The small molecule below binds the protein below.
Small molecule (SMILES): CCCCCC(=O)N[C@@H](Cc1c[nH]c2ccccc12)C(=O)N[C@@H](Cc1c[nH]c2ccccc12)C(=O)N[C@@H](Cc1ccccc1)[C@]1(C)O[C@H](C)[C@@H](C=O)N[C@]1(C)CO

Sequence of chain 1.J:
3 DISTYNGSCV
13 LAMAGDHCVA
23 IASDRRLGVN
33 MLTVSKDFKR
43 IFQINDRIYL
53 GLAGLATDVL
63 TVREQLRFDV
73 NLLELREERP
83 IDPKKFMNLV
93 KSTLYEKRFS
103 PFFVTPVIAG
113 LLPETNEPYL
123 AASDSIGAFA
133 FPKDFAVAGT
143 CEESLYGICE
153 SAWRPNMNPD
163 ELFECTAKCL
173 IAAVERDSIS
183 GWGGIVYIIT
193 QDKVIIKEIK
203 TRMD

Binding-site contacts:
Ligand atom CA2 contacts residue ASP126 of chain 1.J at 3.1 Å.
Ligand atom C61 contacts residue ARG100 of chain 1.J at 3.1 Å.
Ligand atom C48 contacts residue THR1 of chain 1.I at 2.9 Å.
Ligand atom N1 contacts residue THR20 of chain 1.I at 2.9 Å (h-bond).
Ligand atom CE3 contacts residue ALA130 of chain 1.J at 2.9 Å (hydrophobic).
Ligand atom O contacts residue ALA48 of chain 1.I at 2.6 Å (h-bond).
Ligand atom C41 contacts residue ALA48 of chain 1.I at 3.2 Å (hydrophobic).
Ligand atom C37 contacts residue GLY46 of chain 1.I at 3.2 Å.
Ligand atom C50 contacts residue THR1 of chain 1.I at 2.2 Å.
Ligand atom C51 contacts residue THR1 of chain 1.I at 1.4 Å.
Ligand atom C1 contacts residue GLY46 of chain 1.I at 3.1 Å.
Ligand atom C54 contacts residue GLY167 of chain 1.I at 3.3 Å.
Ligand atom CZ3 contacts residue ALA124 of chain 1.J at 3.3 Å (hydrophobic).
Ligand atom CZ3 contacts residue ALA130 of chain 1.J at 2.9 Å (hydrophobic).
Ligand atom N53 contacts residue SER128 of chain 1.I at 3.2 Å (h-bond).
Ligand atom C49 contacts residue ASP16 of chain 1.I at 3.0 Å.
Ligand atom C51 contacts residue SER168 of chain 1.I at 3.1 Å.
Ligand atom O52 contacts residue THR1 of chain 1.I at 2.4 Å (h-bond).
Ligand atom C8 contacts residue GLN94 of chain 1.I at 2.9 Å.
Ligand atom CA1 contacts residue GLY46 of chain 1.I at 3.2 Å.
Ligand atom N contacts residue ASP126 of chain 1.J at 2.7 Å (salt-bridge).
Ligand atom C46 contacts residue GLY46 of chain 1.I at 3.1 Å.
Ligand atom C49 contacts residue THR1 of chain 1.I at 2.9 Å.
Ligand atom C41 contacts residue GLU30 of chain 1.I at 3.3 Å.
Ligand atom O57 contacts residue ALA19 of chain 1.I at 3.2 Å.
Ligand atom O52 contacts residue GLY129 of chain 1.I at 2.7 Å (h-bond).
Ligand atom C56 contacts residue ARG18 of chain 1.I at 2.9 Å.
Ligand atom O57 contacts residue LYS32 of chain 1.I at 2.9 Å (salt-bridge).
Ligand atom CZ3 contacts residue ALA132 of chain 1.J at 3.2 Å (hydrophobic).
Ligand atom N53 contacts residue GLY167 of chain 1.I at 3.3 Å (h-bond).
Ligand atom O57 contacts residue ARG18 of chain 1.I at 1.8 Å (salt-bridge).
Ligand atom C56 contacts residue LYS32 of chain 1.I at 2.9 Å.
Ligand atom N36 contacts residue GLY46 of chain 1.I at 2.5 Å (h-bond).
Ligand atom O52 contacts residue GLY127 of chain 1.I at 2.9 Å.
Ligand atom CH2 contacts residue ALA124 of chain 1.J at 3.0 Å (hydrophobic).
Ligand atom O52 contacts residue SER128 of chain 1.I at 2.4 Å (h-bond).
Ligand atom C38 contacts residue GLY46 of chain 1.I at 3.0 Å.
Ligand atom C44 contacts residue GLY44 of chain 1.I at 3.0 Å.
Ligand atom C49 contacts residue ILE2 of chain 1.I at 3.2 Å (hydrophobic).
Ligand atom O1 contacts residue ALA19 of chain 1.I at 3.3 Å.

Sequence of chain 1.I:
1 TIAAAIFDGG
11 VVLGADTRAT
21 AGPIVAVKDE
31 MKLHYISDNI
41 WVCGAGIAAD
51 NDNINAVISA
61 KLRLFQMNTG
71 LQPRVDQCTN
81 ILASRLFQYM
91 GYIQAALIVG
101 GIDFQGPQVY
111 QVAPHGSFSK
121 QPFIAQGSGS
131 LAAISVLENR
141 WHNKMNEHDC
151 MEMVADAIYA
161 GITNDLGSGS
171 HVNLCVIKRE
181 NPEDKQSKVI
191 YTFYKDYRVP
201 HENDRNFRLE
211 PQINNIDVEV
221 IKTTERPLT